Binding-site contacts:
Ligand atom C4 contacts residue ASN38 of chain 1.G at 4.2 Å.
Ligand atom O5 contacts residue ASN38 of chain 1.G at 2.3 Å (h-bond).
Ligand atom C7 contacts residue ASN38 of chain 1.G at 3.8 Å.
Ligand atom C7 contacts residue GLY34 of chain 1.G at 3.5 Å.
Ligand atom O7 contacts residue GLY34 of chain 1.G at 3.2 Å.
Ligand atom C8 contacts residue ASN38 of chain 1.G at 4.1 Å.
Ligand atom C5 contacts residue ASN38 of chain 1.G at 3.6 Å.
Ligand atom C3 contacts residue ASN38 of chain 1.G at 3.8 Å.
Ligand atom N2 contacts residue GLY34 of chain 1.G at 4.0 Å.
Ligand atom N2 contacts residue ASN38 of chain 1.G at 3.0 Å (h-bond).
Ligand atom C8 contacts residue GLY34 of chain 1.G at 4.1 Å.
Ligand atom C2 contacts residue ASN38 of chain 1.G at 2.5 Å.
Ligand atom C1 contacts residue ASN38 of chain 1.G at 1.4 Å.
Ligand atom O7 contacts residue PHE33 of chain 1.G at 4.3 Å.

Sequence of chain 1.G:
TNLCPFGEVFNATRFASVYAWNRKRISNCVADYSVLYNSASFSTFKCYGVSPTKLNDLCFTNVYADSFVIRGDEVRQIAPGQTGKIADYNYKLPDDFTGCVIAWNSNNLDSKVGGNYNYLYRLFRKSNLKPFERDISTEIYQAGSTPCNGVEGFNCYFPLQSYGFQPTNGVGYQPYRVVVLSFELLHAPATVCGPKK

A small-molecule ligand and the protein it binds are described below.
Small molecule (SMILES): CC(=O)N[C@H]1CO[C@H](CO[C@@H]2O[C@@H](C)[C@@H](O)[C@@H](O)[C@@H]2O)[C@@H](O)[C@@H]1O